Binding-site contacts:
Ligand atom C03 contacts residue VAL131 of chain 1.A at 3.9 Å (hydrophobic).
Ligand atom C13 contacts residue ILE92 of chain 1.A at 4.3 Å (hydrophobic).
Ligand atom C10 contacts residue CYS214 of chain 1.A at 4.0 Å (hydrophobic).
Ligand atom C14 contacts residue ILE92 of chain 1.A at 3.8 Å (hydrophobic).
Ligand atom C13 contacts residue TRP87 of chain 1.A at 4.4 Å (hydrophobic).
Ligand atom C15 contacts residue ILE50 of chain 1.A at 4.3 Å (hydrophobic).
Ligand atom O11 contacts residue LEU218 of chain 1.A at 3.2 Å.
Ligand atom C08 contacts residue ILE50 of chain 1.A at 3.9 Å (hydrophobic).
Ligand atom C05 contacts residue ILE50 of chain 1.A at 3.7 Å (hydrophobic).
Ligand atom C04 contacts residue PHE95 of chain 1.A at 3.7 Å (hydrophobic).
Ligand atom C02 contacts residue ILE50 of chain 1.A at 4.4 Å (hydrophobic).
Ligand atom C07 contacts residue CYS214 of chain 1.A at 4.2 Å (hydrophobic).
Ligand atom C01 contacts residue LEU108 of chain 1.A at 4.1 Å (hydrophobic).
Ligand atom C05 contacts residue CYS214 of chain 1.A at 4.3 Å (hydrophobic).
Ligand atom C01 contacts residue ILE106 of chain 1.A at 4.3 Å (hydrophobic).
Ligand atom C02 contacts residue PHE95 of chain 1.A at 4.4 Å (hydrophobic).
Ligand atom C06 contacts residue ILE50 of chain 1.A at 3.9 Å (hydrophobic).
Ligand atom C09 contacts residue ILE50 of chain 1.A at 3.8 Å (hydrophobic).
Ligand atom C14 contacts residue PHE95 of chain 1.A at 4.4 Å (hydrophobic).
Ligand atom C08 contacts residue LEU218 of chain 1.A at 4.5 Å (hydrophobic).
Ligand atom C08 contacts residue CYS214 of chain 1.A at 3.7 Å (hydrophobic).
Ligand atom C15 contacts residue LEU218 of chain 1.A at 3.8 Å (hydrophobic).
Ligand atom C12 contacts residue LEU218 of chain 1.A at 4.2 Å (hydrophobic).
Ligand atom C15 contacts residue ALA54 of chain 1.A at 3.7 Å (hydrophobic).
Ligand atom C14 contacts residue ASN88 of chain 1.A at 4.1 Å.
Ligand atom C04 contacts residue VAL131 of chain 1.A at 4.5 Å (hydrophobic).
Ligand atom C06 contacts residue ILE92 of chain 1.A at 3.9 Å (hydrophobic).
Ligand atom C14 contacts residue LEU91 of chain 1.A at 4.3 Å (hydrophobic).
Ligand atom C07 contacts residue ILE50 of chain 1.A at 4.0 Å (hydrophobic).
Ligand atom C14 contacts residue TRP87 of chain 1.A at 4.4 Å (hydrophobic).
Ligand atom C03 contacts residue PHE128 of chain 1.A at 4.1 Å (hydrophobic).
Ligand atom O11 contacts residue CYS214 of chain 1.A at 3.6 Å.
Ligand atom C04 contacts residue ILE92 of chain 1.A at 3.7 Å (hydrophobic).
Ligand atom C07 contacts residue ILE92 of chain 1.A at 4.4 Å (hydrophobic).
Ligand atom C13 contacts residue CYS214 of chain 1.A at 3.6 Å (hydrophobic).
Ligand atom C01 contacts residue ILE50 of chain 1.A at 3.8 Å (hydrophobic).
Ligand atom C13 contacts residue LEU218 of chain 1.A at 3.4 Å (hydrophobic).
Ligand atom C01 contacts residue PHE95 of chain 1.A at 3.9 Å (hydrophobic).
Ligand atom C10 contacts residue ILE50 of chain 1.A at 3.7 Å (hydrophobic).
Ligand atom C09 contacts residue CYS214 of chain 1.A at 3.8 Å (hydrophobic).

Sequence of chain 1.A:
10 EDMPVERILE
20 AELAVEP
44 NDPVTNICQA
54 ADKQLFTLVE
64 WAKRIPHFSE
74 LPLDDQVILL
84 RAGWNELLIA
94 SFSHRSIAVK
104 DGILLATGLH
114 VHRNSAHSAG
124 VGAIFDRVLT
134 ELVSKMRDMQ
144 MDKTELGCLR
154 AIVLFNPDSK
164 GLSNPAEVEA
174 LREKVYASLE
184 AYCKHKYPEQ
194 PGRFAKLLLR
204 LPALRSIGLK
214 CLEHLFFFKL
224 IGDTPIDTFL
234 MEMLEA

The small molecule below binds the protein below.
Small molecule (SMILES): CC(C)(C)c1ccc(O)c(C(C)(C)C)c1